Sequence of chain 2.S:
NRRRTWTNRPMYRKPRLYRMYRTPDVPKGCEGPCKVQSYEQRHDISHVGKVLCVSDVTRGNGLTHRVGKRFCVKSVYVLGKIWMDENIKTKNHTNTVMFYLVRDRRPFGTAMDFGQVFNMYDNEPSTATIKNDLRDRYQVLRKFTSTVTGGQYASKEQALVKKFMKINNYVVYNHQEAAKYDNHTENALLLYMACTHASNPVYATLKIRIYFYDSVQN

A small-molecule ligand and the protein it binds are described below.
Small molecule (SMILES): Nc1ccn([C@H]2C[C@H](O[P](=O)(O)OC[C@H]3O[C@@H](n4cnc5c(N)ncnc54)C[C@@H]3O[P](=O)(O)OC[C@H]3O[C@@H](n4cnc5c(N)ncnc54)C[C@@H]3O[P](=O)(O)OC[C@H]3O[C@@H](n4ccc(N)nc4=O)C[C@@H]3O[P](=O)(O)OC[C@H]3O[C@@H](n4ccc(N)nc4=O)C[C@@H]3O[P](=O)(O)OC[C@H]3O[C@@H](n4cnc5c(N)ncnc54)C[C@@H]3O[P](=O)(O)OC[C@H]3O[C@@H](n4ccc(N)nc4=O)C[C@@H]3O)[C@@H](COP(=O)=O)O2)c(=O)n1

Binding-site contacts:
Ligand atom N4 contacts residue LYS51 of chain 2.U at 3.4 Å.
Ligand atom O3' contacts residue ARG105 of chain 2.S at 3.4 Å (salt-bridge).
Ligand atom OP1 contacts residue LYS143 of chain 2.S at 3.0 Å (salt-bridge).
Ligand atom OP2 contacts residue TYR188 of chain 2.U at 2.7 Å (h-bond).
Ligand atom OP1 contacts residue ARG47 of chain 3.O at 3.2 Å (salt-bridge).
Ligand atom C2' contacts residue TYR188 of chain 2.U at 3.1 Å (hydrophobic).
Ligand atom O3' contacts residue ARG47 of chain 3.O at 3.5 Å (salt-bridge).
Ligand atom C5' contacts residue ARG103 of chain 2.S at 3.4 Å.
Ligand atom N6 contacts residue PHE141 of chain 2.U at 3.4 Å.
Ligand atom OP2 contacts residue ASN195 of chain 3.O at 3.6 Å.
Ligand atom C5 contacts residue PHE141 of chain 2.U at 3.4 Å (hydrophobic).
Ligand atom O3' contacts residue LEU141 of chain 2.S at 3.5 Å (h-bond).
Ligand atom OP2 contacts residue LYS143 of chain 2.S at 2.9 Å (salt-bridge).
Ligand atom C3' contacts residue TYR188 of chain 2.U at 3.2 Å (hydrophobic).
Ligand atom P contacts residue TYR188 of chain 2.U at 3.4 Å.
Ligand atom O5' contacts residue ARG135 of chain 2.S at 3.4 Å.
Ligand atom C2 contacts residue PHE141 of chain 2.U at 3.5 Å (hydrophobic).
Ligand atom C6 contacts residue PHE141 of chain 2.U at 3.4 Å (hydrophobic).
Ligand atom C5 contacts residue TYR190 of chain 2.U at 3.6 Å (hydrophobic).
Ligand atom P contacts residue ARG47 of chain 3.O at 3.6 Å.
Ligand atom C2' contacts residue ASN195 of chain 3.O at 3.6 Å.
Ligand atom OP1 contacts residue ARG135 of chain 2.S at 3.1 Å (salt-bridge).
Ligand atom OP1 contacts residue ARG142 of chain 2.S at 3.5 Å.
Ligand atom OP2 contacts residue TYR54 of chain 2.U at 2.6 Å (h-bond).
Ligand atom N4 contacts residue SER52 of chain 2.U at 3.6 Å (h-bond).
Ligand atom O2 contacts residue TYR188 of chain 2.U at 3.1 Å.
Ligand atom N1 contacts residue PHE141 of chain 2.U at 3.4 Å.
Ligand atom N7 contacts residue PHE141 of chain 2.U at 3.5 Å.
Ligand atom C4 contacts residue PHE141 of chain 2.U at 3.4 Å (hydrophobic).
Ligand atom OP2 contacts residue ASN195 of chain 3.O at 2.9 Å (h-bond).
Ligand atom C2' contacts residue CYS11 of chain 2.U at 3.6 Å (hydrophobic).
Ligand atom O3' contacts residue TYR188 of chain 2.U at 2.9 Å (h-bond).
Ligand atom C5' contacts residue LYS143 of chain 2.S at 3.6 Å.
Ligand atom O4' contacts residue ARG103 of chain 2.S at 3.4 Å (salt-bridge).
Ligand atom O3' contacts residue ASN195 of chain 3.O at 3.4 Å (h-bond).
Ligand atom C5' contacts residue ARG47 of chain 3.O at 3.5 Å.
Ligand atom N3 contacts residue PHE141 of chain 2.U at 3.6 Å.
Ligand atom OP1 contacts residue ASP136 of chain 2.S at 2.8 Å (salt-bridge).
Ligand atom OP1 contacts residue ARG105 of chain 2.S at 2.9 Å (salt-bridge).
Ligand atom OP2 contacts residue ARG186 of chain 2.U at 3.0 Å (salt-bridge).

Sequence of chain 2.U:
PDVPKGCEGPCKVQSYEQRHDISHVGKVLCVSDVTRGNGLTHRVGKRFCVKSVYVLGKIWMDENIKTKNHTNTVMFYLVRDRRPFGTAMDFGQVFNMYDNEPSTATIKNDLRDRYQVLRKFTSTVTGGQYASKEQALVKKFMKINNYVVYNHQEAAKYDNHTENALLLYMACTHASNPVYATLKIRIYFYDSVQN

Sequence of chain 3.O:
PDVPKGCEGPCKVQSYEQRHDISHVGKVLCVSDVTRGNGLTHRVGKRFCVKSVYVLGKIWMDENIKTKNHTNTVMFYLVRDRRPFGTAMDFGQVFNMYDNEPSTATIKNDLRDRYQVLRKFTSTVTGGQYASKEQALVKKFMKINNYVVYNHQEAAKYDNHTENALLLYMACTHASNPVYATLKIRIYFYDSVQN